This protein binds this small molecule.
Small molecule (SMILES): O=C1NC(=O)c2c1c1cccn3[Ru](C#[O+])(C4C=CC=C4)<-n4c5ccc(O)cc5c2c4c13

Sequence of chain 1.B:
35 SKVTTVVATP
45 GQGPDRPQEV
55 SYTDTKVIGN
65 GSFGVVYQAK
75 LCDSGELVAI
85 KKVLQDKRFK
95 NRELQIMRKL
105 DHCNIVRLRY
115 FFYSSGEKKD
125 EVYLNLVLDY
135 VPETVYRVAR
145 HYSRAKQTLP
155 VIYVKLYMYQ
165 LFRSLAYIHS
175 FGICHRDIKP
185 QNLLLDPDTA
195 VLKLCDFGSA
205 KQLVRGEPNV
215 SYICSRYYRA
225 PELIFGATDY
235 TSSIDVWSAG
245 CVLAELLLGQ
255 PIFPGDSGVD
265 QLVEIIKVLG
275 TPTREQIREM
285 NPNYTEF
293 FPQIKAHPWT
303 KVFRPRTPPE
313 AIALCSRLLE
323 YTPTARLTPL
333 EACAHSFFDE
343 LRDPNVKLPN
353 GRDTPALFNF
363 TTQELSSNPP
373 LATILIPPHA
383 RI

Binding-site contacts:
Ligand atom O15 contacts residue TYR134 of chain 1.B at 3.5 Å (h-bond).
Ligand atom O8 contacts residue ASP133 of chain 1.B at 3.4 Å (salt-bridge).
Ligand atom C30 contacts residue ASP133 of chain 1.B at 3.5 Å.
Ligand atom C12 contacts residue GLN185 of chain 1.B at 3.6 Å.
Ligand atom C28 contacts residue LEU188 of chain 1.B at 3.6 Å (hydrophobic).
Ligand atom C30 contacts residue LEU188 of chain 1.B at 3.2 Å (hydrophobic).
Ligand atom C16 contacts residue GLN185 of chain 1.B at 3.3 Å.
Ligand atom N19 contacts residue ASP133 of chain 1.B at 2.9 Å (salt-bridge).
Ligand atom O15 contacts residue GLU137 of chain 1.B at 3.7 Å.
Ligand atom O9 contacts residue LEU132 of chain 1.B at 3.0 Å.
Ligand atom C29 contacts residue LEU188 of chain 1.B at 3.3 Å (hydrophobic).
Ligand atom C5 contacts residue LYS85 of chain 1.B at 3.7 Å.
Ligand atom O11 contacts residue PHE67 of chain 1.B at 3.2 Å.
Ligand atom C26 contacts residue VAL135 of chain 1.B at 3.0 Å (hydrophobic).
Ligand atom N19 contacts residue LEU188 of chain 1.B at 3.9 Å.
Ligand atom C13 contacts residue PHE67 of chain 1.B at 3.5 Å (hydrophobic).
Ligand atom C14 contacts residue PHE67 of chain 1.B at 3.8 Å (hydrophobic).
Ligand atom O8 contacts residue VAL135 of chain 1.B at 3.1 Å (h-bond).
Ligand atom C10 contacts residue PHE67 of chain 1.B at 3.5 Å (hydrophobic).
Ligand atom C23 contacts residue ILE62 of chain 1.B at 3.7 Å (hydrophobic).
Ligand atom C24 contacts residue THR138 of chain 1.B at 3.5 Å.
Ligand atom O8 contacts residue TYR134 of chain 1.B at 3.5 Å.
Ligand atom N19 contacts residue VAL110 of chain 1.B at 3.9 Å.
Ligand atom C30 contacts residue ALA83 of chain 1.B at 3.8 Å (hydrophobic).
Ligand atom O8 contacts residue LEU188 of chain 1.B at 3.4 Å.
Ligand atom O15 contacts residue PRO136 of chain 1.B at 3.0 Å (h-bond).
Ligand atom O11 contacts residue GLY63 of chain 1.B at 3.1 Å.
Ligand atom C3 contacts residue CYS199 of chain 1.B at 3.8 Å (hydrophobic).
Ligand atom O15 contacts residue VAL135 of chain 1.B at 2.6 Å (h-bond).
Ligand atom C25 contacts residue VAL135 of chain 1.B at 3.2 Å (hydrophobic).
Ligand atom C16 contacts residue ASN186 of chain 1.B at 3.6 Å.
Ligand atom C23 contacts residue THR138 of chain 1.B at 3.7 Å.
Ligand atom C24 contacts residue ILE62 of chain 1.B at 3.9 Å (hydrophobic).
Ligand atom C6 contacts residue ASP200 of chain 1.B at 3.7 Å.
Ligand atom O11 contacts residue VAL70 of chain 1.B at 3.5 Å.
Ligand atom C17 contacts residue GLN185 of chain 1.B at 3.4 Å.
Ligand atom N19 contacts residue ALA83 of chain 1.B at 3.5 Å.
Ligand atom O11 contacts residue ASN64 of chain 1.B at 3.7 Å.
Ligand atom C5 contacts residue ASP200 of chain 1.B at 3.5 Å.
Ligand atom C22 contacts residue ILE62 of chain 1.B at 3.7 Å (hydrophobic).